Sequence of chain 1.B:
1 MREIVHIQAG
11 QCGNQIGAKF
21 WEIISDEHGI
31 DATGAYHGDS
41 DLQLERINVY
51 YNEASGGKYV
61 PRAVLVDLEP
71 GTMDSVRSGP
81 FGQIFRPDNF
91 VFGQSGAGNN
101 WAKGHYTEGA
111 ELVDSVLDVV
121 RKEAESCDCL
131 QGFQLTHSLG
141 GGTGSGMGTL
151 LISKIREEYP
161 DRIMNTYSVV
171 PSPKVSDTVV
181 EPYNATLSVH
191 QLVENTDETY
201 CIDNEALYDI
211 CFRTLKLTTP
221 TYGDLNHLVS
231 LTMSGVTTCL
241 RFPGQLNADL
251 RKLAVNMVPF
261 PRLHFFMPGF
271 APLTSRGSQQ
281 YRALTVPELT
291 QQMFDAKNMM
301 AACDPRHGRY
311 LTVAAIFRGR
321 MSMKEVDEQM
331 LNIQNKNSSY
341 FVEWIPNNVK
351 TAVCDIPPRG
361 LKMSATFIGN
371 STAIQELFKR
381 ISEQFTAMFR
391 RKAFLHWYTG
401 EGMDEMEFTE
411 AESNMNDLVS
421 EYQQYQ

Binding-site contacts:
Ligand atom C6 contacts residue GLN15 of chain 1.B at 3.4 Å.
Ligand atom O2G contacts residue GLN11 of chain 1.B at 2.4 Å (h-bond).
Ligand atom C5 contacts residue CYS12 of chain 1.B at 3.5 Å (hydrophobic).
Ligand atom O1B contacts residue ASN99 of chain 1.B at 2.8 Å (h-bond).
Ligand atom O3G contacts residue GLY98 of chain 1.B at 3.6 Å.
Ligand atom PB contacts residue GLN11 of chain 1.B at 3.5 Å.
Ligand atom N2 contacts residue LEU225 of chain 1.B at 3.4 Å.
Ligand atom O1B contacts residue GLY141 of chain 1.B at 3.3 Å.
Ligand atom PB contacts residue ASN99 of chain 1.B at 3.2 Å.
Ligand atom C8 contacts residue CYS12 of chain 1.B at 3.5 Å (hydrophobic).
Ligand atom O1A contacts residue GLN11 of chain 1.B at 2.8 Å (h-bond).
Ligand atom C4 contacts residue CYS12 of chain 1.B at 3.5 Å (hydrophobic).
Ligand atom O3G contacts residue THR143 of chain 1.B at 3.3 Å.
Ligand atom O3A contacts residue GLY141 of chain 1.B at 3.2 Å.
Ligand atom O3G contacts residue ASN99 of chain 1.B at 3.2 Å (h-bond).
Ligand atom PA contacts residue GLN11 of chain 1.B at 3.5 Å.
Ligand atom O2B contacts residue THR143 of chain 1.B at 3.3 Å.
Ligand atom O1B contacts residue GLY142 of chain 1.B at 3.1 Å (h-bond).
Ligand atom O1B contacts residue THR143 of chain 1.B at 3.2 Å.
Ligand atom O3B contacts residue ASN99 of chain 1.B at 3.1 Å (h-bond).
Ligand atom N7 contacts residue TYR222 of chain 1.B at 3.2 Å.
Ligand atom O2B contacts residue GLN11 of chain 1.B at 3.0 Å (h-bond).
Ligand atom O6 contacts residue TYR222 of chain 1.B at 3.3 Å.
Ligand atom O3B contacts residue GLN11 of chain 1.B at 3.1 Å (h-bond).
Ligand atom O2A contacts residue GLN11 of chain 1.B at 3.5 Å (h-bond).
Ligand atom O2' contacts residue TYR222 of chain 1.B at 3.1 Å (h-bond).
Ligand atom N9 contacts residue CYS12 of chain 1.B at 3.6 Å.
Ligand atom O3A contacts residue ASN99 of chain 1.B at 3.1 Å (h-bond).
Ligand atom N7 contacts residue GLN15 of chain 1.B at 3.6 Å (h-bond).
Ligand atom C8 contacts residue TYR222 of chain 1.B at 3.6 Å (hydrophobic).
Ligand atom S1G contacts residue GLN11 of chain 1.B at 3.7 Å.
Ligand atom O6 contacts residue GLN15 of chain 1.B at 2.3 Å (h-bond).
Ligand atom N1 contacts residue ASN226 of chain 1.B at 3.2 Å (h-bond).
Ligand atom PG contacts residue GLN11 of chain 1.B at 3.4 Å.
Ligand atom C2' contacts residue TYR222 of chain 1.B at 3.3 Å (hydrophobic).
Ligand atom C5 contacts residue TYR222 of chain 1.B at 3.4 Å (hydrophobic).
Ligand atom N3 contacts residue CYS12 of chain 1.B at 3.5 Å (h-bond).
Ligand atom C6 contacts residue TYR222 of chain 1.B at 3.4 Å (hydrophobic).
Ligand atom O2G contacts residue THR143 of chain 1.B at 3.6 Å.
Ligand atom N7 contacts residue CYS12 of chain 1.B at 3.5 Å.

This protein binds this small molecule.
Small molecule (SMILES): Nc1nc2c(ncn2[C@@H]2O[C@H](CO[P](=O)(O)O[P](=O)(O)OP(O)(O)=S)[C@@H](O)[C@H]2O)c(=O)[nH]1